This small molecule binds to this protein.
Small molecule (SMILES): O=C(O)C[C@H](NC(=O)CP(=O)(O)O)C(=O)O

Sequence of chain 3.A:
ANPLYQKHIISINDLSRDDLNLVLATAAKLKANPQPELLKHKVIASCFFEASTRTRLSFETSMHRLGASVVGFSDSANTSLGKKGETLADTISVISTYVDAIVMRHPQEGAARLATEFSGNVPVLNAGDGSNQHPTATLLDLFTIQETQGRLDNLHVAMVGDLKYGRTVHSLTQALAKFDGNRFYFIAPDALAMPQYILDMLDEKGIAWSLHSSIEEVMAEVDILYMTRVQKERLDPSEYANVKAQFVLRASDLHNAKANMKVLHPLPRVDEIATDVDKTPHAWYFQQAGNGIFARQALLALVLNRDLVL

Binding-site contacts:
Ligand atom C4 contacts residue ARG167 of chain 3.A at 3.2 Å.
Ligand atom O3P contacts residue ARG105 of chain 3.A at 2.9 Å (salt-bridge).
Ligand atom O2P contacts residue THR53 of chain 3.A at 3.2 Å (h-bond).
Ligand atom O1P contacts residue ALA51 of chain 3.A at 3.9 Å.
Ligand atom O4 contacts residue ARG229 of chain 3.A at 2.9 Å (salt-bridge).
Ligand atom O3 contacts residue ARG105 of chain 3.A at 2.9 Å (salt-bridge).
Ligand atom P contacts residue SER80 of chain 1.A at 3.8 Å.
Ligand atom O3P contacts residue SER52 of chain 3.A at 2.7 Å (h-bond).
Ligand atom O3P contacts residue THR53 of chain 3.A at 3.8 Å.
Ligand atom O4 contacts residue LYS84 of chain 1.A at 2.8 Å (salt-bridge).
Ligand atom C1P contacts residue LEU267 of chain 3.A at 3.0 Å (hydrophobic).
Ligand atom C1 contacts residue LEU267 of chain 3.A at 3.4 Å (hydrophobic).
Ligand atom O4 contacts residue PRO268 of chain 3.A at 3.7 Å.
Ligand atom C4 contacts residue LYS84 of chain 1.A at 3.5 Å.
Ligand atom C5 contacts residue GLN231 of chain 3.A at 3.5 Å.
Ligand atom O2P contacts residue ARG54 of chain 3.A at 3.0 Å (salt-bridge).
Ligand atom O2P contacts residue SER80 of chain 1.A at 3.4 Å (h-bond).
Ligand atom O1 contacts residue ARG105 of chain 3.A at 2.5 Å (salt-bridge).
Ligand atom C1 contacts residue ARG105 of chain 3.A at 3.5 Å.
Ligand atom O5 contacts residue LEU267 of chain 3.A at 3.8 Å.
Ligand atom C3 contacts residue GLN231 of chain 3.A at 3.7 Å.
Ligand atom N2 contacts residue LEU267 of chain 3.A at 3.0 Å (h-bond).
Ligand atom O3 contacts residue LYS84 of chain 1.A at 2.8 Å (salt-bridge).
Ligand atom O3P contacts residue ARG54 of chain 3.A at 3.9 Å.
Ligand atom O1P contacts residue ARG105 of chain 3.A at 2.7 Å (salt-bridge).
Ligand atom O3 contacts residue ARG167 of chain 3.A at 3.2 Å (salt-bridge).
Ligand atom C5 contacts residue LEU267 of chain 3.A at 3.8 Å (hydrophobic).
Ligand atom O2 contacts residue ARG167 of chain 3.A at 2.6 Å (salt-bridge).
Ligand atom O1 contacts residue HIS134 of chain 3.A at 2.8 Å.
Ligand atom O3P contacts residue THR55 of chain 3.A at 2.8 Å (h-bond).
Ligand atom P contacts residue ARG105 of chain 3.A at 3.4 Å.
Ligand atom O1P contacts residue LYS84 of chain 1.A at 2.5 Å (salt-bridge).
Ligand atom O5 contacts residue ARG229 of chain 3.A at 2.9 Å (salt-bridge).
Ligand atom O1P contacts residue SER80 of chain 1.A at 2.9 Å (h-bond).
Ligand atom O1P contacts residue SER52 of chain 3.A at 3.7 Å.
Ligand atom O5 contacts residue GLN231 of chain 3.A at 3.1 Å (h-bond).
Ligand atom C4 contacts residue ARG105 of chain 3.A at 3.9 Å.
Ligand atom O1 contacts residue THR55 of chain 3.A at 3.3 Å (h-bond).
Ligand atom C5 contacts residue ARG229 of chain 3.A at 3.4 Å.
Ligand atom C1 contacts residue HIS134 of chain 3.A at 3.9 Å.

Sequence of chain 1.A:
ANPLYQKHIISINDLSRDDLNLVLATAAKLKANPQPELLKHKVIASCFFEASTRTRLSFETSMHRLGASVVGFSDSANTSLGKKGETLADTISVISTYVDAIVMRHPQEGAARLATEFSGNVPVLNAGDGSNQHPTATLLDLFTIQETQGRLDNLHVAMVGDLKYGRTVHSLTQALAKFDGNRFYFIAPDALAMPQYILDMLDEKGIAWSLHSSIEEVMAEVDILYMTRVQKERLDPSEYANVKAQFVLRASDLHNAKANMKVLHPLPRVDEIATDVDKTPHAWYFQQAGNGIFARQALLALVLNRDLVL